Sequence of chain 3.A:
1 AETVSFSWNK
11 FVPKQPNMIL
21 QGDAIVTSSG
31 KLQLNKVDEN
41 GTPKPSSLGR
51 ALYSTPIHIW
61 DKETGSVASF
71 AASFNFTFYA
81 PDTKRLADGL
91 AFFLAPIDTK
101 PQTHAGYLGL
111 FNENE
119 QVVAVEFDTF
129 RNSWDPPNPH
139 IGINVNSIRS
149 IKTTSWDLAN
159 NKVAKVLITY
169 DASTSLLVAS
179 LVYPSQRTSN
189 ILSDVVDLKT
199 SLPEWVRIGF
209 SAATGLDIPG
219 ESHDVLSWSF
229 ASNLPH

Binding-site contacts:
Ligand atom C2 contacts residue ALA105 of chain 3.A at 4.4 Å (hydrophobic).
Ligand atom C6 contacts residue PHE128 of chain 3.A at 4.4 Å (hydrophobic).
Ligand atom C4 contacts residue PHE128 of chain 3.A at 3.8 Å (hydrophobic).
Ligand atom C5 contacts residue PHE128 of chain 3.A at 3.7 Å (hydrophobic).
Ligand atom C4 contacts residue LEU214 of chain 3.A at 4.3 Å (hydrophobic).
Ligand atom O2 contacts residue ASN130 of chain 3.A at 4.2 Å.
Ligand atom C3 contacts residue ASP215 of chain 3.A at 3.9 Å.
Ligand atom O4 contacts residue GLY213 of chain 3.A at 3.5 Å.
Ligand atom C8 contacts residue ASP215 of chain 3.A at 4.2 Å.
Ligand atom C2 contacts residue ASP88 of chain 3.A at 4.5 Å.
Ligand atom O6 contacts residue ILE216 of chain 3.A at 3.5 Å.
Ligand atom O4 contacts residue ASP88 of chain 3.A at 2.6 Å (salt-bridge).
Ligand atom O5 contacts residue LEU214 of chain 3.A at 4.0 Å.
Ligand atom O3 contacts residue PHE128 of chain 3.A at 3.9 Å.
Ligand atom O6 contacts residue ASP215 of chain 3.A at 3.6 Å.
Ligand atom C6 contacts residue LEU214 of chain 3.A at 4.0 Å (hydrophobic).
Ligand atom O3 contacts residue ASP215 of chain 3.A at 3.0 Å.
Ligand atom N2 contacts residue ASP215 of chain 3.A at 4.3 Å.
Ligand atom O4 contacts residue ALA105 of chain 3.A at 3.7 Å.
Ligand atom C3 contacts residue ASP88 of chain 3.A at 3.5 Å.
Ligand atom C3 contacts residue ASN130 of chain 3.A at 3.6 Å.
Ligand atom C6 contacts residue ASP215 of chain 3.A at 4.1 Å.
Ligand atom O4 contacts residue LEU214 of chain 3.A at 3.1 Å (h-bond).
Ligand atom O3 contacts residue GLY106 of chain 3.A at 3.0 Å (h-bond).
Ligand atom O3 contacts residue ASN130 of chain 3.A at 3.2 Å (h-bond).
Ligand atom C3 contacts residue ALA105 of chain 3.A at 4.5 Å (hydrophobic).
Ligand atom O4 contacts residue LEU214 of chain 3.A at 4.0 Å.
Ligand atom C3 contacts residue PHE128 of chain 3.A at 3.6 Å (hydrophobic).
Ligand atom C3 contacts residue GLY106 of chain 3.A at 4.3 Å.
Ligand atom C4 contacts residue ASP88 of chain 3.A at 3.1 Å.
Ligand atom C2 contacts residue LEU214 of chain 3.A at 4.3 Å (hydrophobic).
Ligand atom C6 contacts residue ILE216 of chain 3.A at 3.5 Å (hydrophobic).
Ligand atom O3 contacts residue ALA105 of chain 3.A at 3.9 Å.
Ligand atom O3 contacts residue ASP88 of chain 3.A at 2.9 Å (salt-bridge).

This small molecule binds to this protein.
Small molecule (SMILES): CC(=O)N[C@H]1CO[C@H](CO)[C@@H](O[C@@H]2O[C@H](CO)[C@H](O)[C@H](O)[C@H]2O)[C@@H]1O